Binding-site contacts:
Ligand atom C5 contacts residue ASN367 of chain 1.A at 3.6 Å.
Ligand atom N2 contacts residue ASN367 of chain 1.A at 3.0 Å (h-bond).
Ligand atom C3 contacts residue ASN367 of chain 1.A at 3.8 Å.
Ligand atom C7 contacts residue ASN367 of chain 1.A at 3.0 Å.
Ligand atom C8 contacts residue ASN367 of chain 1.A at 3.2 Å.
Ligand atom C1 contacts residue ASN367 of chain 1.A at 1.4 Å.
Ligand atom O7 contacts residue ASN367 of chain 1.A at 3.6 Å (h-bond).
Ligand atom O5 contacts residue ASN367 of chain 1.A at 2.3 Å (h-bond).
Ligand atom N2 contacts residue PRO366 of chain 1.A at 3.8 Å.
Ligand atom C2 contacts residue ASN367 of chain 1.A at 2.5 Å.
Ligand atom C4 contacts residue ASN367 of chain 1.A at 4.2 Å.
Ligand atom O3 contacts residue ARG325 of chain 1.A at 4.3 Å.

A small-molecule ligand and the protein it binds are described below.
Small molecule (SMILES): CC(=O)N[C@@H]1[C@@H](O)[C@H](O)[C@@H](CO)O[C@H]1O

Sequence of chain 1.A:
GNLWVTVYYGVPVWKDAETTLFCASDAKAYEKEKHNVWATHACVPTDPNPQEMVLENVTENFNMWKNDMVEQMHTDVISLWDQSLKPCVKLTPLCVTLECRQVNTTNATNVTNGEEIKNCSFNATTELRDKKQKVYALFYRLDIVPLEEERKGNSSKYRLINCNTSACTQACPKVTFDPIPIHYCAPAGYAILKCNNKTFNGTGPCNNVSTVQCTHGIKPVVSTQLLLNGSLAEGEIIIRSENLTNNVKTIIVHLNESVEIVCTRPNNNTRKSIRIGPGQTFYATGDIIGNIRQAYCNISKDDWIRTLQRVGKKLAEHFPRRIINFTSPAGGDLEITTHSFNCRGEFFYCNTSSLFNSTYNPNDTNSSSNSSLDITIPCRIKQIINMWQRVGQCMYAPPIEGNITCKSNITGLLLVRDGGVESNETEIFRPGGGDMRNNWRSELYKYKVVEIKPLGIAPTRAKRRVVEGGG